Sequence of chain 1.C:
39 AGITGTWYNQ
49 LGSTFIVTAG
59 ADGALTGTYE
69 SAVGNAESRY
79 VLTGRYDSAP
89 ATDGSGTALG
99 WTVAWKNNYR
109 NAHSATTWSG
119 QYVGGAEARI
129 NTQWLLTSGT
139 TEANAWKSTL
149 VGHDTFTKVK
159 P

Sequence of chain 1.A:
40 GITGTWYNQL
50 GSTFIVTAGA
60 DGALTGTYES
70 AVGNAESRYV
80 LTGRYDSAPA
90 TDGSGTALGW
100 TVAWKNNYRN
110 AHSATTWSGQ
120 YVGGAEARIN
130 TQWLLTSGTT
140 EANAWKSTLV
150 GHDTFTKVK

Binding-site contacts:
Ligand atom CZ2 contacts residue SER76 of chain 1.C at 3.2 Å.
Ligand atom O contacts residue TRP116 of chain 1.C at 3.7 Å.
Ligand atom O contacts residue TRP144 of chain 1.A at 3.4 Å.
Ligand atom CA contacts residue TRP144 of chain 1.A at 3.6 Å (hydrophobic).
Ligand atom N contacts residue LEU49 of chain 1.C at 3.6 Å.
Ligand atom C contacts residue TYR67 of chain 1.C at 3.6 Å (hydrophobic).
Ligand atom CH2 contacts residue GLU68 of chain 1.C at 3.4 Å.
Ligand atom CH2 contacts residue SER69 of chain 1.C at 3.5 Å.
Ligand atom CB contacts residue TRP144 of chain 1.A at 3.5 Å (hydrophobic).
Ligand atom CH2 contacts residue SER76 of chain 1.C at 3.3 Å.
Ligand atom CE1 contacts residue TRP103 of chain 1.C at 3.7 Å (hydrophobic).
Ligand atom CB contacts residue TRP132 of chain 1.C at 3.7 Å (hydrophobic).
Ligand atom CB contacts residue SER136 of chain 1.C at 3.7 Å.
Ligand atom C contacts residue LEU49 of chain 1.C at 3.5 Å (hydrophobic).
Ligand atom CB contacts residue TYR67 of chain 1.C at 3.7 Å (hydrophobic).
Ligand atom CZ3 contacts residue SER69 of chain 1.C at 3.6 Å.
Ligand atom OD1 contacts residue LYS145 of chain 1.A at 2.8 Å (salt-bridge).
Ligand atom C contacts residue SER51 of chain 1.C at 3.4 Å.
Ligand atom N contacts residue TRP144 of chain 1.A at 3.7 Å.
Ligand atom O contacts residue SER51 of chain 1.C at 2.7 Å (h-bond).
Ligand atom CB contacts residue SER51 of chain 1.C at 3.7 Å.
Ligand atom O contacts residue TYR67 of chain 1.C at 2.9 Å (h-bond).
Ligand atom N contacts residue ASN47 of chain 1.C at 3.7 Å.
Ligand atom O contacts residue LEU49 of chain 1.C at 3.3 Å.
Ligand atom CB contacts residue TRP144 of chain 1.A at 3.4 Å (hydrophobic).
Ligand atom CA contacts residue ASN47 of chain 1.C at 3.7 Å.
Ligand atom O contacts residue ALA110 of chain 1.C at 3.5 Å.
Ligand atom CG contacts residue LEU148 of chain 1.C at 3.7 Å (hydrophobic).
Ligand atom CA contacts residue ALA141 of chain 1.A at 3.3 Å (hydrophobic).
Ligand atom CZ3 contacts residue GLU68 of chain 1.C at 3.3 Å.
Ligand atom CD contacts residue TRP103 of chain 1.C at 3.6 Å (hydrophobic).
Ligand atom CE3 contacts residue SER51 of chain 1.C at 3.5 Å.
Ligand atom O contacts residue SER112 of chain 1.C at 2.9 Å (h-bond).
Ligand atom CA contacts residue TYR67 of chain 1.C at 3.7 Å (hydrophobic).
Ligand atom NE2 contacts residue THR114 of chain 1.C at 2.7 Å (h-bond).
Ligand atom CB contacts residue TRP103 of chain 1.C at 3.3 Å (hydrophobic).
Ligand atom O contacts residue ASN47 of chain 1.C at 3.5 Å (h-bond).
Ligand atom CA contacts residue TRP144 of chain 1.A at 3.6 Å (hydrophobic).
Ligand atom N contacts residue ALA141 of chain 1.A at 2.9 Å (h-bond).
Ligand atom CE1 contacts residue THR114 of chain 1.C at 3.6 Å.

A protein and the small-molecule ligand that binds it are described below.
Small molecule (SMILES): C[C@H](NC(=O)[C@H](CC1=c2ccccc2=NC1)NC(=O)[C@H](C)NC(=O)[C@@H]1CCCN1C(=O)[C@H](C)NC(=O)[C@@H]1CCCN1C(=O)[C@@H](N)CC(=O)O)C(=O)N[C@@H](CC1=NC=NC1)C(=O)NCC(=O)NCC(=O)NCC(N)=O